Binding-site contacts:
Ligand atom N2 contacts residue LEU21 of chain 2.A at 4.1 Å.
Ligand atom BR4 contacts residue ALA25 of chain 2.A at 3.6 Å.
Ligand atom C4 contacts residue GLY86 of chain 2.A at 3.9 Å.
Ligand atom C4 contacts residue LEU21 of chain 2.A at 4.2 Å (hydrophobic).
Ligand atom BR4 contacts residue GLY86 of chain 2.A at 3.6 Å.
Ligand atom N2 contacts residue ALA25 of chain 2.A at 4.0 Å.
Ligand atom C3 contacts residue GLY86 of chain 2.A at 3.4 Å.
Ligand atom C4 contacts residue GLU28 of chain 2.A at 4.4 Å.
Ligand atom C4 contacts residue ASP88 of chain 2.A at 4.1 Å.
Ligand atom N1 contacts residue ALA25 of chain 2.A at 4.0 Å.
Ligand atom N1 contacts residue ARG87 of chain 2.A at 4.3 Å.
Ligand atom C4 contacts residue ALA25 of chain 2.A at 3.7 Å (hydrophobic).
Ligand atom N1 contacts residue LYS24 of chain 2.A at 3.9 Å.
Ligand atom C5 contacts residue ALA25 of chain 2.A at 3.7 Å (hydrophobic).
Ligand atom N2 contacts residue LYS24 of chain 2.A at 3.4 Å.
Ligand atom C5 contacts residue GLU28 of chain 2.A at 3.2 Å.
Ligand atom C5 contacts residue ASP88 of chain 2.A at 3.6 Å.
Ligand atom C3 contacts residue ARG87 of chain 2.A at 4.0 Å.
Ligand atom C5 contacts residue LYS24 of chain 2.A at 4.2 Å.
Ligand atom N2 contacts residue ASP88 of chain 2.A at 4.1 Å.
Ligand atom C3 contacts residue LYS24 of chain 2.A at 4.3 Å.
Ligand atom N2 contacts residue ARG87 of chain 2.A at 4.3 Å.
Ligand atom C3 contacts residue LEU21 of chain 2.A at 3.6 Å (hydrophobic).
Ligand atom N2 contacts residue GLY86 of chain 2.A at 4.2 Å.
Ligand atom BR4 contacts residue GLU85 of chain 2.A at 3.4 Å.
Ligand atom C3 contacts residue ALA25 of chain 2.A at 4.1 Å (hydrophobic).
Ligand atom C3 contacts residue ASP88 of chain 2.A at 4.3 Å.
Ligand atom C5 contacts residue ARG87 of chain 2.A at 3.6 Å.
Ligand atom C4 contacts residue ARG87 of chain 2.A at 3.4 Å.
Ligand atom BR4 contacts residue ARG87 of chain 2.A at 3.5 Å.
Ligand atom N1 contacts residue GLU28 of chain 2.A at 4.0 Å.
Ligand atom N1 contacts residue ASP88 of chain 2.A at 3.6 Å.

A small-molecule ligand and the protein it binds are described below.
Small molecule (SMILES): Brc1cn[nH]c1

Sequence of chain 2.A:
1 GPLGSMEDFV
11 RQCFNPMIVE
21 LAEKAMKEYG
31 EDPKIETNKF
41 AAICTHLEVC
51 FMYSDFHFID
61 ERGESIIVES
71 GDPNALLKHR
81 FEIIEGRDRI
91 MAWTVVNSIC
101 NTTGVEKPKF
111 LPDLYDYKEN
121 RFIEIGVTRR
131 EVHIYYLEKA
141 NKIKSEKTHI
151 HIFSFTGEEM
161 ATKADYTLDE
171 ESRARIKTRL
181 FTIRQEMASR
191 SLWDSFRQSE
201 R